Sequence of chain 1.B:
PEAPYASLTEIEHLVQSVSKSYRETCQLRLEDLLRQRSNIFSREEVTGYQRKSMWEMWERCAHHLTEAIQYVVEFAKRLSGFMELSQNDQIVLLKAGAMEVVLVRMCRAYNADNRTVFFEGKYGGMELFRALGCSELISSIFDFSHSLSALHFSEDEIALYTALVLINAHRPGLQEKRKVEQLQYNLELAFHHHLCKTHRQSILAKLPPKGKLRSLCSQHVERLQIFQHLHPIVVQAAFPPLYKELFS

Binding-site contacts:
Ligand atom O contacts residue MET103 of chain 1.B at 3.6 Å.
Ligand atom CL contacts residue THR70 of chain 1.B at 3.6 Å.
Ligand atom C21 contacts residue ALA242 of chain 1.B at 3.6 Å (hydrophobic).
Ligand atom C5 contacts residue ILE73 of chain 1.B at 3.7 Å (hydrophobic).
Ligand atom O2 contacts residue ALA241 of chain 1.B at 3.7 Å.
Ligand atom C12 contacts residue THR70 of chain 1.B at 3.4 Å.
Ligand atom C15 contacts residue ILE73 of chain 1.B at 3.6 Å (hydrophobic).
Ligand atom F4 contacts residue LEU250 of chain 1.B at 3.6 Å.
Ligand atom F2 contacts residue LEU250 of chain 1.B at 3.6 Å.
Ligand atom C contacts residue LEU98 of chain 1.B at 3.5 Å (hydrophobic).
Ligand atom C17 contacts residue TYR247 of chain 1.B at 3.6 Å (hydrophobic).
Ligand atom F1 contacts residue GLN232 of chain 1.B at 3.5 Å.
Ligand atom N contacts residue PHE251 of chain 1.B at 3.5 Å.
Ligand atom O1 contacts residue TYR247 of chain 1.B at 3.5 Å.
Ligand atom C12 contacts residue ALA66 of chain 1.B at 3.7 Å (hydrophobic).
Ligand atom O contacts residue LEU228 of chain 1.B at 3.3 Å.
Ligand atom O2 contacts residue GLN74 of chain 1.B at 2.9 Å (h-bond).
Ligand atom F contacts residue LEU246 of chain 1.B at 3.3 Å.
Ligand atom C4 contacts residue LEU250 of chain 1.B at 3.7 Å (hydrophobic).
Ligand atom C5 contacts residue LEU250 of chain 1.B at 3.8 Å (hydrophobic).
Ligand atom F4 contacts residue LEU246 of chain 1.B at 3.4 Å.
Ligand atom C1 contacts residue LYS99 of chain 1.B at 3.3 Å.
Ligand atom C10 contacts residue PHE251 of chain 1.B at 3.4 Å (hydrophobic).
Ligand atom C contacts residue LYS99 of chain 1.B at 3.7 Å.
Ligand atom C1 contacts residue LEU250 of chain 1.B at 3.8 Å (hydrophobic).
Ligand atom C9 contacts residue PHE251 of chain 1.B at 3.5 Å (hydrophobic).
Ligand atom F1 contacts residue PHE251 of chain 1.B at 3.5 Å.
Ligand atom O2 contacts residue ALA242 of chain 1.B at 3.0 Å (h-bond).
Ligand atom F contacts residue ILE73 of chain 1.B at 3.4 Å.
Ligand atom O1 contacts residue PHE243 of chain 1.B at 2.9 Å (h-bond).
Ligand atom F2 contacts residue PHE251 of chain 1.B at 3.6 Å.
Ligand atom CL contacts residue MET103 of chain 1.B at 3.8 Å.
Ligand atom C20 contacts residue ILE73 of chain 1.B at 3.5 Å (hydrophobic).
Ligand atom CL contacts residue LEU69 of chain 1.B at 3.5 Å.
Ligand atom C2 contacts residue LEU250 of chain 1.B at 3.6 Å (hydrophobic).
Ligand atom O1 contacts residue ALA241 of chain 1.B at 3.5 Å.
Ligand atom F3 contacts residue GLN229 of chain 1.B at 3.1 Å.
Ligand atom F4 contacts residue TYR247 of chain 1.B at 3.7 Å.
Ligand atom O1 contacts residue ALA242 of chain 1.B at 3.4 Å (h-bond).
Ligand atom F3 contacts residue LEU228 of chain 1.B at 3.3 Å.

The protein below binds the small molecule below.
Small molecule (SMILES): O=C(O)c1ccc(-c2nn(C(=O)c3c(Cl)cccc3C(F)(F)F)c3cccc(F)c23)c(F)c1